Binding-site contacts:
Ligand atom C12 contacts residue CYS2 of chain 1.D at 1.7 Å (hydrophobic).
Ligand atom C12 contacts residue TRP52 of chain 1.B at 3.4 Å (hydrophobic).
Ligand atom C11 contacts residue CYS16 of chain 1.D at 1.8 Å (hydrophobic).
Ligand atom C6 contacts residue CYS2 of chain 1.D at 3.5 Å (hydrophobic).
Ligand atom N1 contacts residue PHE6 of chain 1.D at 3.8 Å.
Ligand atom O3 contacts residue PHE6 of chain 1.D at 3.2 Å.
Ligand atom C5 contacts residue CYS16 of chain 1.D at 3.4 Å (hydrophobic).
Ligand atom N2 contacts residue PHE6 of chain 1.D at 3.9 Å.
Ligand atom C12 contacts residue PHE6 of chain 1.D at 4.1 Å (hydrophobic).
Ligand atom C7 contacts residue CYS2 of chain 1.D at 2.8 Å (hydrophobic).
Ligand atom O3 contacts residue SER30 of chain 1.B at 3.0 Å (h-bond).
Ligand atom C7 contacts residue ARG4 of chain 1.D at 4.0 Å.
Ligand atom C9 contacts residue SER30 of chain 1.B at 3.5 Å.
Ligand atom C5 contacts residue MET11 of chain 1.D at 3.9 Å (hydrophobic).
Ligand atom C5 contacts residue SER30 of chain 1.B at 3.6 Å.
Ligand atom N1 contacts residue GLN5 of chain 1.D at 3.9 Å.
Ligand atom O2 contacts residue PHE6 of chain 1.D at 2.8 Å (h-bond).
Ligand atom N3 contacts residue CYS16 of chain 1.D at 3.6 Å.
Ligand atom C11 contacts residue MET45 of chain 1.B at 4.0 Å (hydrophobic).
Ligand atom C4 contacts residue CYS7 of chain 1.D at 3.9 Å (hydrophobic).
Ligand atom C10 contacts residue THR9 of chain 1.D at 3.2 Å.
Ligand atom C8 contacts residue PHE6 of chain 1.D at 3.2 Å (hydrophobic).
Ligand atom C10 contacts residue CYS7 of chain 1.D at 1.8 Å (hydrophobic).
Ligand atom O1 contacts residue PHE6 of chain 1.D at 3.4 Å.
Ligand atom C9 contacts residue CYS16 of chain 1.D at 2.8 Å (hydrophobic).
Ligand atom C7 contacts residue PHE6 of chain 1.D at 3.4 Å (hydrophobic).
Ligand atom C6 contacts residue PHE6 of chain 1.D at 3.3 Å (hydrophobic).
Ligand atom O3 contacts residue MET11 of chain 1.D at 3.3 Å.
Ligand atom C4 contacts residue PHE6 of chain 1.D at 3.5 Å (hydrophobic).
Ligand atom C1 contacts residue GLN5 of chain 1.D at 3.1 Å.
Ligand atom C11 contacts residue MET11 of chain 1.D at 3.8 Å (hydrophobic).
Ligand atom N3 contacts residue PHE6 of chain 1.D at 3.8 Å.
Ligand atom C11 contacts residue LEU15 of chain 1.D at 3.5 Å (hydrophobic).
Ligand atom O2 contacts residue CYS7 of chain 1.D at 3.4 Å (h-bond).
Ligand atom O1 contacts residue CYS2 of chain 1.D at 3.7 Å.
Ligand atom C5 contacts residue PHE6 of chain 1.D at 3.5 Å (hydrophobic).
Ligand atom C8 contacts residue CYS7 of chain 1.D at 3.0 Å (hydrophobic).
Ligand atom C12 contacts residue ARG4 of chain 1.D at 4.0 Å.
Ligand atom O2 contacts residue GLN5 of chain 1.D at 3.4 Å.
Ligand atom C2 contacts residue CYS16 of chain 1.D at 3.9 Å (hydrophobic).

Sequence of chain 1.D:
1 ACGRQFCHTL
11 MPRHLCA

Sequence of chain 1.B:
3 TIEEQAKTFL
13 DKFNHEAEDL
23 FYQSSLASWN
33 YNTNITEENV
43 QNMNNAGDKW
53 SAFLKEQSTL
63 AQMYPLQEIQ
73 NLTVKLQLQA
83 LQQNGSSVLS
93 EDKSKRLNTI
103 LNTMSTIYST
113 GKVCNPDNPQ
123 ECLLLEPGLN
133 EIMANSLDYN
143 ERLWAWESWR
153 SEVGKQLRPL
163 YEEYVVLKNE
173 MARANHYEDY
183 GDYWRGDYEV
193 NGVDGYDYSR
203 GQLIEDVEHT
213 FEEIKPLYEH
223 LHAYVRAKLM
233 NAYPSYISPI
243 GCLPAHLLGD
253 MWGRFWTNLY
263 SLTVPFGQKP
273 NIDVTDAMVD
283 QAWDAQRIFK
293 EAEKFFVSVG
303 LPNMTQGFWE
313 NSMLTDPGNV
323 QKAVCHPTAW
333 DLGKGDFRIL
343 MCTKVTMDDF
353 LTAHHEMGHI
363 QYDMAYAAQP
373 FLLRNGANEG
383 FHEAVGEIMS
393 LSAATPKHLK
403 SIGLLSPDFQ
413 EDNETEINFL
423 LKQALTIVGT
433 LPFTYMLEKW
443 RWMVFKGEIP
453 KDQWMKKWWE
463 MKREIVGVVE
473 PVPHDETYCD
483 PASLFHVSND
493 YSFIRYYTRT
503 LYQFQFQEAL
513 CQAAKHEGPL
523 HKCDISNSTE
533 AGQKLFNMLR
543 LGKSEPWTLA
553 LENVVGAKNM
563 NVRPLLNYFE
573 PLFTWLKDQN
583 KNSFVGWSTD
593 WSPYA

This protein binds this small molecule.
Small molecule (SMILES): O=C(CCBr)N1CN(C(=O)CCBr)CN(C(=O)CCBr)C1